This small molecule binds to this protein.
Small molecule (SMILES): CC(C)CCC[C@@H](C)[C@H]1CC[C@H]2[C@@H]3CC=C4C[C@@H](O)CC[C@]4(C)[C@H]3CC[C@]12C

Binding-site contacts:
Ligand atom C26 contacts residue TRP492 of chain 1.C at 4.3 Å (hydrophobic).
Ligand atom C21 contacts residue VAL99 of chain 1.A at 3.9 Å (hydrophobic).
Ligand atom C15 contacts residue ILE96 of chain 1.A at 3.9 Å (hydrophobic).
Ligand atom C2 contacts residue ILE661 of chain 1.C at 4.3 Å (hydrophobic).
Ligand atom C20 contacts residue VAL99 of chain 1.A at 4.4 Å (hydrophobic).
Ligand atom C19 contacts residue ILE661 of chain 1.C at 3.7 Å (hydrophobic).
Ligand atom C25 contacts residue MET100 of chain 1.A at 4.5 Å (hydrophobic).
Ligand atom C4 contacts residue PHE87 of chain 1.A at 3.8 Å (hydrophobic).
Ligand atom C1 contacts residue ILE661 of chain 1.C at 4.2 Å (hydrophobic).
Ligand atom C21 contacts residue PHE665 of chain 1.C at 3.6 Å (hydrophobic).
Ligand atom C26 contacts residue ILE96 of chain 1.A at 4.1 Å (hydrophobic).
Ligand atom C7 contacts residue ILE92 of chain 1.A at 4.3 Å (hydrophobic).
Ligand atom C23 contacts residue TRP496 of chain 1.C at 4.5 Å (hydrophobic).
Ligand atom C11 contacts residue MET664 of chain 1.C at 4.4 Å (hydrophobic).
Ligand atom O1 contacts residue PHE87 of chain 1.A at 4.5 Å.
Ligand atom C7 contacts residue ILE95 of chain 1.A at 3.9 Å (hydrophobic).
Ligand atom C12 contacts residue PHE665 of chain 1.C at 4.1 Å (hydrophobic).
Ligand atom C22 contacts residue PHE665 of chain 1.C at 4.4 Å (hydrophobic).
Ligand atom C6 contacts residue ILE92 of chain 1.A at 4.2 Å (hydrophobic).
Ligand atom C16 contacts residue VAL99 of chain 1.A at 3.7 Å (hydrophobic).
Ligand atom C27 contacts residue TRP496 of chain 1.C at 3.5 Å (hydrophobic).
Ligand atom C26 contacts residue TRP496 of chain 1.C at 4.2 Å (hydrophobic).
Ligand atom C23 contacts residue VAL99 of chain 1.A at 4.3 Å (hydrophobic).
Ligand atom C17 contacts residue VAL99 of chain 1.A at 4.1 Å (hydrophobic).
Ligand atom C27 contacts residue LEU499 of chain 1.C at 3.7 Å (hydrophobic).
Ligand atom C19 contacts residue LEU653 of chain 1.C at 4.0 Å (hydrophobic).
Ligand atom C11 contacts residue ILE661 of chain 1.C at 4.2 Å (hydrophobic).
Ligand atom C24 contacts residue VAL99 of chain 1.A at 4.2 Å (hydrophobic).
Ligand atom C18 contacts residue MET664 of chain 1.C at 3.6 Å (hydrophobic).
Ligand atom C20 contacts residue PHE665 of chain 1.C at 3.7 Å (hydrophobic).
Ligand atom C15 contacts residue VAL99 of chain 1.A at 4.2 Å (hydrophobic).
Ligand atom C18 contacts residue TRP492 of chain 1.C at 3.6 Å (hydrophobic).
Ligand atom C26 contacts residue PHE495 of chain 1.C at 3.8 Å (hydrophobic).
Ligand atom C19 contacts residue MET664 of chain 1.C at 4.0 Å (hydrophobic).

Sequence of chain 1.A:
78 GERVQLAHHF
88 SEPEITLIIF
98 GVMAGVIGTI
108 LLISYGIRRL

Sequence of chain 1.C:
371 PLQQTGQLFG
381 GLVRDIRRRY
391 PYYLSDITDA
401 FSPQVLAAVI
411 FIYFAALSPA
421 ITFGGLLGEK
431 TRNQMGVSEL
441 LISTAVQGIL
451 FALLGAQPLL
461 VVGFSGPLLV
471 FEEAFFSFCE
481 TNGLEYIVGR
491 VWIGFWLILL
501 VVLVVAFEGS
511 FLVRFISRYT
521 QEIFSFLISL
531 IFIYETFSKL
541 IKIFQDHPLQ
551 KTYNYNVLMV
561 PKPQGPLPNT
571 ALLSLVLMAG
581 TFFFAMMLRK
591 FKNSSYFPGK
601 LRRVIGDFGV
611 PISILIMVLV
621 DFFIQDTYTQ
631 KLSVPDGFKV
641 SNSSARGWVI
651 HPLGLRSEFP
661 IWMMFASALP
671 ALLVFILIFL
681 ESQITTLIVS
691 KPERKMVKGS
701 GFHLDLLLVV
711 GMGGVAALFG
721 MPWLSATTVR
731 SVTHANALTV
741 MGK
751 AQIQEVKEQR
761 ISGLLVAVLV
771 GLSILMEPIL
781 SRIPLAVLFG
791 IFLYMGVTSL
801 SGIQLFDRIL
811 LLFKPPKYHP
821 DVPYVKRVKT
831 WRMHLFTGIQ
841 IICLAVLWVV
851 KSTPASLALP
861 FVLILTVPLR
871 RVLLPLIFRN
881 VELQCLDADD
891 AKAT